Binding-site contacts:
Ligand atom O3 contacts residue ARG232 of chain 1.A at 2.8 Å (salt-bridge).
Ligand atom O3 contacts residue GLU205 of chain 1.A at 2.9 Å (salt-bridge).
Ligand atom C8 contacts residue HIS230 of chain 1.A at 3.6 Å.
Ligand atom O3 contacts residue HIS182 of chain 1.A at 3.4 Å.
Ligand atom C2 contacts residue GLU205 of chain 1.A at 4.4 Å.
Ligand atom C3 contacts residue HIS182 of chain 1.A at 4.5 Å.
Ligand atom O4 contacts residue ARG232 of chain 1.A at 3.8 Å.
Ligand atom O4 contacts residue HIS182 of chain 1.A at 4.0 Å.
Ligand atom O7 contacts residue HIS230 of chain 1.A at 3.7 Å.
Ligand atom C3 contacts residue ARG232 of chain 1.A at 3.7 Å.
Ligand atom O7 contacts residue ARG232 of chain 1.A at 4.4 Å.
Ligand atom C7 contacts residue GLU205 of chain 1.A at 3.8 Å.
Ligand atom C3 contacts residue GLU205 of chain 1.A at 3.7 Å.
Ligand atom N2 contacts residue GLU205 of chain 1.A at 3.8 Å.
Ligand atom O7 contacts residue GLU205 of chain 1.A at 4.4 Å.
Ligand atom C2 contacts residue ARG232 of chain 1.A at 4.3 Å.
Ligand atom C4 contacts residue ARG232 of chain 1.A at 3.5 Å.
Ligand atom C8 contacts residue GLU205 of chain 1.A at 3.4 Å.

This small molecule binds to this protein.
Small molecule (SMILES): CC(=O)N[C@@H]1[C@@H](O)[C@H](O)[C@@H](CO)O[C@H]1O

Sequence of chain 1.A:
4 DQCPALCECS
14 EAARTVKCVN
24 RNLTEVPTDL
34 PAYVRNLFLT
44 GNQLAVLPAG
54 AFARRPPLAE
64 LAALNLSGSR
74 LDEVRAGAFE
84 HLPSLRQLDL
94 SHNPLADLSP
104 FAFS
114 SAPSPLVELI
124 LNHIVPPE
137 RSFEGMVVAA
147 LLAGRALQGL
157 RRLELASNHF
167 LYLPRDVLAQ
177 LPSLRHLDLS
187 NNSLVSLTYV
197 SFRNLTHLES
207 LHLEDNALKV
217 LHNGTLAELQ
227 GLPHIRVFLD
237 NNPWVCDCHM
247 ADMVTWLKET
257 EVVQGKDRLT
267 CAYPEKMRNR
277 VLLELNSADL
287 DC